The protein below binds the small molecule below.
Small molecule (SMILES): CN1C(=O)[C@@](c2ccc(OC(F)(F)F)cc2)(c2ccc(F)c(-c3cncnc3)c2)N=C1N

Binding-site contacts:
Ligand atom C6 contacts residue ILE134 of chain 1.A at 3.7 Å (hydrophobic).
Ligand atom F3 contacts residue ARG144 of chain 1.A at 3.0 Å.
Ligand atom N5 contacts residue ILE126 of chain 1.A at 3.6 Å.
Ligand atom C4 contacts residue GLY246 of chain 1.A at 3.4 Å.
Ligand atom F2 contacts residue ARG144 of chain 1.A at 3.5 Å.
Ligand atom F3 contacts residue ASN53 of chain 1.A at 3.7 Å.
Ligand atom N3 contacts residue ASP48 of chain 1.A at 2.8 Å (salt-bridge).
Ligand atom O2 contacts residue TRP92 of chain 1.A at 3.1 Å (h-bond).
Ligand atom C4 contacts residue ASP48 of chain 1.A at 3.4 Å.
Ligand atom C6 contacts residue ASP48 of chain 1.A at 3.4 Å.
Ligand atom C11 contacts residue VAL85 of chain 1.A at 3.7 Å (hydrophobic).
Ligand atom C21 contacts residue ILE126 of chain 1.A at 3.5 Å (hydrophobic).
Ligand atom C20 contacts residue GLN28 of chain 1.A at 3.5 Å.
Ligand atom F4 contacts residue PHE124 of chain 1.A at 3.4 Å.
Ligand atom C18 contacts residue GLY246 of chain 1.A at 3.7 Å.
Ligand atom C14 contacts residue PHE124 of chain 1.A at 3.5 Å (hydrophobic).
Ligand atom C13 contacts residue ILE134 of chain 1.A at 3.6 Å (hydrophobic).
Ligand atom F3 contacts residue TRP92 of chain 1.A at 3.6 Å.
Ligand atom F2 contacts residue VAL85 of chain 1.A at 3.3 Å.
Ligand atom F4 contacts residue TRP131 of chain 1.A at 3.1 Å.
Ligand atom C17 contacts residue GLY246 of chain 1.A at 3.5 Å.
Ligand atom C20 contacts residue THR248 of chain 1.A at 3.6 Å.
Ligand atom N5 contacts residue GLY27 of chain 1.A at 3.4 Å (h-bond).
Ligand atom C6 contacts residue SER51 of chain 1.A at 3.7 Å.
Ligand atom C19 contacts residue GLY246 of chain 1.A at 3.1 Å.
Ligand atom F3 contacts residue VAL85 of chain 1.A at 3.2 Å.
Ligand atom C15 contacts residue TRP131 of chain 1.A at 3.7 Å (hydrophobic).
Ligand atom C1 contacts residue ASP244 of chain 1.A at 3.5 Å.
Ligand atom C20 contacts residue GLY27 of chain 1.A at 3.5 Å.
Ligand atom N3 contacts residue GLY50 of chain 1.A at 3.7 Å.
Ligand atom N2 contacts residue ASP48 of chain 1.A at 2.7 Å (salt-bridge).
Ligand atom N1 contacts residue GLY246 of chain 1.A at 3.8 Å.
Ligand atom N4 contacts residue GLY246 of chain 1.A at 3.5 Å (h-bond).
Ligand atom C20 contacts residue GLY29 of chain 1.A at 3.6 Å.
Ligand atom F1 contacts residue SER51 of chain 1.A at 3.6 Å.
Ligand atom N3 contacts residue ASP244 of chain 1.A at 2.7 Å (salt-bridge).
Ligand atom F4 contacts residue ILE126 of chain 1.A at 3.3 Å.
Ligand atom N3 contacts residue GLY246 of chain 1.A at 3.5 Å (h-bond).
Ligand atom C1 contacts residue THR247 of chain 1.A at 3.5 Å.
Ligand atom N4 contacts residue GLY29 of chain 1.A at 3.7 Å.

Sequence of chain 1.A:
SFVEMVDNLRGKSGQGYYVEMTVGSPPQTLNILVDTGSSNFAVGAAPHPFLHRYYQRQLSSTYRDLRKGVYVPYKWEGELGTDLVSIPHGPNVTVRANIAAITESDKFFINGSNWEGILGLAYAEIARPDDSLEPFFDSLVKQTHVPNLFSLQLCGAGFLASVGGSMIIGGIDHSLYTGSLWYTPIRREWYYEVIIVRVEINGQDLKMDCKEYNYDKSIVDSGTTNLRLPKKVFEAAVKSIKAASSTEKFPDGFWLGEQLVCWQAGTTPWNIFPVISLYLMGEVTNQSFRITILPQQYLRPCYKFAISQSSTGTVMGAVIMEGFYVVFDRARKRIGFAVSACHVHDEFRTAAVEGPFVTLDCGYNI